Binding-site contacts:
Ligand atom C4 contacts residue PHE202 of chain 2.A at 4.2 Å (hydrophobic).
Ligand atom C13 contacts residue PHE224 of chain 2.A at 3.2 Å (hydrophobic).
Ligand atom C12 contacts residue HIS295 of chain 2.A at 3.9 Å.
Ligand atom C5 contacts residue ASP205 of chain 2.A at 3.9 Å.
Ligand atom C11 contacts residue HIS295 of chain 2.A at 3.9 Å.
Ligand atom C3 contacts residue HIS208 of chain 2.A at 3.8 Å.
Ligand atom C7 contacts residue HIS295 of chain 2.A at 4.1 Å.
Ligand atom C2 contacts residue LEU307 of chain 2.A at 4.1 Å (hydrophobic).
Ligand atom C11 contacts residue VAL260 of chain 2.A at 4.1 Å (hydrophobic).
Ligand atom C4 contacts residue ASN297 of chain 2.A at 3.9 Å.
Ligand atom C6 contacts residue VAL209 of chain 2.A at 3.9 Å (hydrophobic).
Ligand atom C9 contacts residue ASN297 of chain 2.A at 3.7 Å.
Ligand atom C1 contacts residue LEU307 of chain 2.A at 3.9 Å (hydrophobic).
Ligand atom C7 contacts residue VAL209 of chain 2.A at 3.8 Å (hydrophobic).
Ligand atom C10 contacts residue ALA206 of chain 2.A at 4.1 Å (hydrophobic).
Ligand atom C10 contacts residue VAL209 of chain 2.A at 4.0 Å (hydrophobic).
Ligand atom C9 contacts residue ALA206 of chain 2.A at 4.2 Å (hydrophobic).
Ligand atom C8 contacts residue HIS295 of chain 2.A at 4.2 Å.
Ligand atom C9 contacts residue VAL209 of chain 2.A at 3.8 Å (hydrophobic).
Ligand atom C2 contacts residue ASN201 of chain 2.A at 4.1 Å.
Ligand atom C8 contacts residue VAL209 of chain 2.A at 3.7 Å (hydrophobic).
Ligand atom C2 contacts residue PHE202 of chain 2.A at 4.2 Å (hydrophobic).
Ligand atom C5 contacts residue HIS208 of chain 2.A at 4.2 Å.
Ligand atom C12 contacts residue TRP358 of chain 2.A at 4.2 Å (hydrophobic).
Ligand atom C4 contacts residue ASP205 of chain 2.A at 3.7 Å.
Ligand atom C6 contacts residue LEU307 of chain 2.A at 4.2 Å (hydrophobic).
Ligand atom C12 contacts residue VAL260 of chain 2.A at 3.8 Å (hydrophobic).
Ligand atom C3 contacts residue ASN201 of chain 2.A at 3.4 Å.
Ligand atom C4 contacts residue HIS208 of chain 2.A at 3.9 Å.
Ligand atom C13 contacts residue HIS295 of chain 2.A at 4.0 Å.
Ligand atom C4 contacts residue ASN201 of chain 2.A at 3.6 Å.
Ligand atom C2 contacts residue HIS208 of chain 2.A at 4.2 Å.
Ligand atom C10 contacts residue ASN297 of chain 2.A at 3.4 Å.
Ligand atom C10 contacts residue ASP205 of chain 2.A at 3.6 Å.
Ligand atom C5 contacts residue VAL209 of chain 2.A at 4.0 Å (hydrophobic).
Ligand atom C14 contacts residue HIS295 of chain 2.A at 4.0 Å.
Ligand atom C3 contacts residue PHE202 of chain 2.A at 4.0 Å (hydrophobic).
Ligand atom C5 contacts residue ASN297 of chain 2.A at 3.8 Å.
Ligand atom C14 contacts residue LEU253 of chain 2.A at 4.2 Å (hydrophobic).
Ligand atom C12 contacts residue PHE224 of chain 2.A at 3.6 Å (hydrophobic).

Sequence of chain 2.A:
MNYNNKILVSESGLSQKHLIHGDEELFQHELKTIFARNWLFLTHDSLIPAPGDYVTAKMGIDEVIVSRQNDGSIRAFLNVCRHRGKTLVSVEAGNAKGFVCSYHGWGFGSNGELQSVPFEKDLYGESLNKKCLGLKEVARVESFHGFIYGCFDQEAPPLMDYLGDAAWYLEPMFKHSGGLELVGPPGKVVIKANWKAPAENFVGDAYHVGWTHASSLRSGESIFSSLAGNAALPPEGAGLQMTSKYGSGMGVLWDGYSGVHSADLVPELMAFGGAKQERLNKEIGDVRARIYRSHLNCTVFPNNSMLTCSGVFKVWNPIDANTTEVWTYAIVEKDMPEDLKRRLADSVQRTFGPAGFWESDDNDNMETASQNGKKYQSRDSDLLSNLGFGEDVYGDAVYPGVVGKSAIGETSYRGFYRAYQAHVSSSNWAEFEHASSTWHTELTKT

This small molecule binds to this protein.
Small molecule (SMILES): c1ccc2c(c1)ccc1ccccc12